This protein binds this small molecule.
Small molecule (SMILES): O=c1cc[nH]c(=O)[nH]1

Binding-site contacts:
Ligand atom C6 contacts residue GLY96 of chain 1.C at 3.9 Å.
Ligand atom C4 contacts residue PHE162 of chain 1.C at 3.9 Å (hydrophobic).
Ligand atom C2 contacts residue GLU196 of chain 1.C at 4.0 Å.
Ligand atom N1 contacts residue GLU196 of chain 1.C at 4.5 Å.
Ligand atom O4 contacts residue GLY96 of chain 1.C at 3.8 Å.
Ligand atom O2 contacts residue PHE162 of chain 1.C at 4.1 Å.
Ligand atom C6 contacts residue THR95 of chain 1.C at 3.6 Å.
Ligand atom C4 contacts residue VAL221 of chain 1.C at 4.3 Å (hydrophobic).
Ligand atom O2 contacts residue GLN166 of chain 1.C at 2.9 Å (h-bond).
Ligand atom C6 contacts residue THR94 of chain 1.C at 3.8 Å.
Ligand atom C5 contacts residue PHE162 of chain 1.C at 4.1 Å (hydrophobic).
Ligand atom C6 contacts residue ILE220 of chain 1.C at 3.9 Å (hydrophobic).
Ligand atom N3 contacts residue PHE162 of chain 1.C at 3.6 Å.
Ligand atom N1 contacts residue THR95 of chain 1.C at 4.0 Å.
Ligand atom C2 contacts residue TYR195 of chain 1.C at 3.7 Å (hydrophobic).
Ligand atom C2 contacts residue GLN166 of chain 1.C at 3.6 Å.
Ligand atom C4 contacts residue TYR195 of chain 1.C at 4.4 Å (hydrophobic).
Ligand atom C4 contacts residue ARG168 of chain 1.C at 4.0 Å.
Ligand atom O2 contacts residue MET197 of chain 1.C at 3.4 Å.
Ligand atom N1 contacts residue PHE162 of chain 1.C at 4.1 Å.
Ligand atom C6 contacts residue PHE162 of chain 1.C at 4.2 Å (hydrophobic).
Ligand atom N1 contacts residue TYR195 of chain 1.C at 4.2 Å.
Ligand atom N3 contacts residue GLN166 of chain 1.C at 2.9 Å (h-bond).
Ligand atom N3 contacts residue GLY96 of chain 1.C at 4.2 Å.
Ligand atom C2 contacts residue PHE162 of chain 1.C at 3.8 Å (hydrophobic).
Ligand atom C5 contacts residue ILE220 of chain 1.C at 3.9 Å (hydrophobic).
Ligand atom O2 contacts residue GLU196 of chain 1.C at 3.4 Å.
Ligand atom O4 contacts residue GLN166 of chain 1.C at 3.6 Å (h-bond).
Ligand atom O2 contacts residue TYR195 of chain 1.C at 3.9 Å.
Ligand atom O4 contacts residue ARG168 of chain 1.C at 3.0 Å (salt-bridge).
Ligand atom C5 contacts residue VAL221 of chain 1.C at 4.1 Å (hydrophobic).
Ligand atom O4 contacts residue VAL221 of chain 1.C at 3.7 Å.
Ligand atom C4 contacts residue GLN166 of chain 1.C at 3.7 Å.
Ligand atom C4 contacts residue THR95 of chain 1.C at 4.3 Å.
Ligand atom C5 contacts residue GLY96 of chain 1.C at 3.5 Å.
Ligand atom O4 contacts residue PHE162 of chain 1.C at 4.3 Å.
Ligand atom N3 contacts residue TYR195 of chain 1.C at 3.8 Å.
Ligand atom C5 contacts residue THR95 of chain 1.C at 3.7 Å.
Ligand atom N1 contacts residue THR94 of chain 1.C at 3.7 Å.
Ligand atom C4 contacts residue GLY96 of chain 1.C at 3.6 Å.

Sequence of chain 1.C:
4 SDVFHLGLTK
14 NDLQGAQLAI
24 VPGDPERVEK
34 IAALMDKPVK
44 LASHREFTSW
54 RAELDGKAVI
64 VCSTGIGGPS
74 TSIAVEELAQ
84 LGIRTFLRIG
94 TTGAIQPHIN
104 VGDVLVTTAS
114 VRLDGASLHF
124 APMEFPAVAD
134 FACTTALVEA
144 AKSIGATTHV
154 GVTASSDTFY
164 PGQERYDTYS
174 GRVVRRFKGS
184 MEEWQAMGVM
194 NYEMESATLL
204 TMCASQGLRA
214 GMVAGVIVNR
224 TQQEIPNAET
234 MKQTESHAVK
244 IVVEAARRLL